Binding-site contacts:
Ligand atom C29 contacts residue VAL142 of chain 1.A at 3.6 Å (hydrophobic).
Ligand atom C27 contacts residue ARG78 of chain 1.A at 3.6 Å.
Ligand atom O7 contacts residue LYS161 of chain 1.A at 3.8 Å.
Ligand atom C27 contacts residue THR82 of chain 1.A at 3.4 Å.
Ligand atom C4 contacts residue THR83 of chain 1.A at 3.6 Å.
Ligand atom C20 contacts residue TYR267 of chain 1.A at 3.6 Å (hydrophobic).
Ligand atom C16 contacts residue TYR267 of chain 1.A at 3.2 Å (hydrophobic).
Ligand atom C9 contacts residue THR83 of chain 1.A at 3.6 Å.
Ligand atom C23 contacts residue VAL135 of chain 1.A at 3.8 Å (hydrophobic).
Ligand atom C28 contacts residue VAL75 of chain 1.A at 3.7 Å (hydrophobic).
Ligand atom O7 contacts residue ILE158 of chain 1.A at 3.7 Å.
Ligand atom C24 contacts residue VAL135 of chain 1.A at 3.6 Å (hydrophobic).
Ligand atom O30 contacts residue THR82 of chain 1.A at 2.8 Å (h-bond).
Ligand atom C9 contacts residue HIS243 of chain 1.A at 3.7 Å.
Ligand atom C19 contacts residue LEU133 of chain 1.A at 3.5 Å (hydrophobic).
Ligand atom C11 contacts residue LEU124 of chain 1.A at 3.4 Å (hydrophobic).
Ligand atom O6 contacts residue LEU124 of chain 1.A at 3.7 Å.
Ligand atom C13 contacts residue CYS79 of chain 1.A at 3.4 Å (hydrophobic).
Ligand atom C16 contacts residue THR83 of chain 1.A at 3.4 Å.
Ligand atom C27 contacts residue VAL135 of chain 1.A at 3.8 Å (hydrophobic).
Ligand atom C8 contacts residue HIS243 of chain 1.A at 3.8 Å.
Ligand atom O30 contacts residue VAL135 of chain 1.A at 3.6 Å.
Ligand atom C14 contacts residue LEU133 of chain 1.A at 3.6 Å (hydrophobic).
Ligand atom C18 contacts residue CYS79 of chain 1.A at 3.5 Å (hydrophobic).
Ligand atom O31 contacts residue TRP58 of chain 1.A at 3.7 Å.
Ligand atom C28 contacts residue VAL142 of chain 1.A at 3.6 Å (hydrophobic).
Ligand atom O6 contacts residue LYS161 of chain 1.A at 3.6 Å.
Ligand atom C12 contacts residue THR83 of chain 1.A at 3.4 Å.
Ligand atom O6 contacts residue PHE121 of chain 1.A at 3.3 Å.
Ligand atom O31 contacts residue ARG78 of chain 1.A at 3.3 Å (salt-bridge).
Ligand atom C16 contacts residue HIS243 of chain 1.A at 3.5 Å.
Ligand atom C12 contacts residue HIS243 of chain 1.A at 3.4 Å.
Ligand atom C4 contacts residue PHE121 of chain 1.A at 3.5 Å (hydrophobic).
Ligand atom O22 contacts residue LEU133 of chain 1.A at 3.6 Å.
Ligand atom C9 contacts residue PHE121 of chain 1.A at 3.7 Å (hydrophobic).
Ligand atom C26 contacts residue ARG78 of chain 1.A at 3.8 Å.
Ligand atom O31 contacts residue THR82 of chain 1.A at 3.4 Å (h-bond).
Ligand atom N21 contacts residue CYS79 of chain 1.A at 3.6 Å.
Ligand atom C15 contacts residue LEU124 of chain 1.A at 3.6 Å (hydrophobic).
Ligand atom C18 contacts residue LEU133 of chain 1.A at 3.6 Å (hydrophobic).

This small molecule binds to this protein.
Small molecule (SMILES): O=C(Nc1ccccc1C(=O)O)c1cccc(S(=O)(=O)N2CCc3ccccc3C2)c1

Sequence of chain 1.A:
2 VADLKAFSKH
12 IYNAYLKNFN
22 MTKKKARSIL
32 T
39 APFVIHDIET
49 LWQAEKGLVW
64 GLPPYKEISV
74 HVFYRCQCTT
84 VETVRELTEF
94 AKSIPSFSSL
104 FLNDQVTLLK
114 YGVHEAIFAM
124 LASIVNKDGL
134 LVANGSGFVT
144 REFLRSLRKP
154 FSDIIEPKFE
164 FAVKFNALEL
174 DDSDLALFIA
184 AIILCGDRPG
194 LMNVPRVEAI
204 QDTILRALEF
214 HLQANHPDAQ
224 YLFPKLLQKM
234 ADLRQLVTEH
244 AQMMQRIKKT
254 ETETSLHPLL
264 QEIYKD